A protein and the small-molecule ligand that binds it are described below.
Small molecule (SMILES): O=P(O)(O)OC[C@H](O)CO

Binding-site contacts:
Ligand atom C2 contacts residue ASN207 of chain 1.A at 3.8 Å.
Ligand atom C3 contacts residue MG1 of chain 1.E at 3.9 Å.
Ligand atom P contacts residue ILE23 of chain 1.A at 3.9 Å.
Ligand atom O2 contacts residue TRP212 of chain 1.A at 3.8 Å.
Ligand atom O2P contacts residue ASN56 of chain 1.A at 2.5 Å (h-bond).
Ligand atom O2 contacts residue ASP209 of chain 1.A at 2.8 Å (salt-bridge).
Ligand atom C2 contacts residue ASP209 of chain 1.A at 3.6 Å.
Ligand atom O4P contacts residue THR55 of chain 1.A at 2.3 Å (h-bond).
Ligand atom O1P contacts residue ASN56 of chain 1.A at 3.8 Å.
Ligand atom P contacts residue ASP24 of chain 1.A at 3.8 Å.
Ligand atom O3P contacts residue ASP301 of chain 1.A at 4.0 Å.
Ligand atom O2P contacts residue THR55 of chain 1.A at 3.3 Å.
Ligand atom P contacts residue MG1 of chain 1.E at 3.5 Å.
Ligand atom O2 contacts residue ASN207 of chain 1.A at 3.1 Å (h-bond).
Ligand atom C2 contacts residue GLY57 of chain 1.A at 3.8 Å.
Ligand atom C2 contacts residue ASP24 of chain 1.A at 4.0 Å.
Ligand atom O3P contacts residue ALA22 of chain 1.A at 3.5 Å.
Ligand atom O1P contacts residue MG1 of chain 1.E at 4.1 Å.
Ligand atom C1 contacts residue GLY57 of chain 1.A at 4.0 Å.
Ligand atom O1P contacts residue GLY57 of chain 1.A at 3.5 Å (h-bond).
Ligand atom O4P contacts residue ILE23 of chain 1.A at 2.8 Å (h-bond).
Ligand atom C3 contacts residue ASP24 of chain 1.A at 3.6 Å.
Ligand atom O1P contacts residue ASP24 of chain 1.A at 2.9 Å (salt-bridge).
Ligand atom O1P contacts residue THR55 of chain 1.A at 3.5 Å (h-bond).
Ligand atom C1 contacts residue TRP212 of chain 1.A at 4.0 Å (hydrophobic).
Ligand atom C3 contacts residue ASP209 of chain 1.A at 3.5 Å.
Ligand atom O1 contacts residue ASN207 of chain 1.A at 3.8 Å.
Ligand atom O2P contacts residue LYS249 of chain 1.A at 2.7 Å (salt-bridge).
Ligand atom P contacts residue ASN56 of chain 1.A at 3.6 Å.
Ligand atom O1 contacts residue ASP166 of chain 1.A at 4.0 Å.
Ligand atom P contacts residue THR55 of chain 1.A at 3.2 Å.
Ligand atom C2 contacts residue ASN56 of chain 1.A at 3.7 Å.
Ligand atom O4P contacts residue ASN56 of chain 1.A at 3.9 Å.
Ligand atom O4P contacts residue ASP24 of chain 1.A at 3.1 Å (salt-bridge).
Ligand atom O3P contacts residue MG1 of chain 1.E at 2.1 Å.
Ligand atom O4P contacts residue ALA22 of chain 1.A at 3.9 Å.
Ligand atom P contacts residue LYS249 of chain 1.A at 3.9 Å.
Ligand atom O3P contacts residue ASP24 of chain 1.A at 3.2 Å (salt-bridge).
Ligand atom C1 contacts residue ASP24 of chain 1.A at 3.3 Å.
Ligand atom O3P contacts residue ILE23 of chain 1.A at 3.8 Å.

Sequence of chain 1.A:
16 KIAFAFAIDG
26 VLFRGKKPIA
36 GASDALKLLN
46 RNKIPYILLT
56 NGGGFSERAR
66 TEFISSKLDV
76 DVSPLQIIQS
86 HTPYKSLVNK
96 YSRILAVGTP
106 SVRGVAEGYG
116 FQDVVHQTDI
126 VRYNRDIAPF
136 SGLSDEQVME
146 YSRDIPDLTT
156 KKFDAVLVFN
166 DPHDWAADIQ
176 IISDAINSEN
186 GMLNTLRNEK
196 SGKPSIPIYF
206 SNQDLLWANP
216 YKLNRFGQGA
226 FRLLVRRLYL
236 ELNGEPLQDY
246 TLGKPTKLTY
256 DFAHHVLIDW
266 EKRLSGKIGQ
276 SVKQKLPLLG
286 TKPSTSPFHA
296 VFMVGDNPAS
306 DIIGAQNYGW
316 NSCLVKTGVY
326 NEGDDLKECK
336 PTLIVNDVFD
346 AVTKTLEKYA